The small molecule below binds the protein below.
Small molecule (SMILES): CC(=O)N[C@H]1[C@H](O[C@H]2[C@H](O)[C@@H](NC(C)=O)CO[C@@H]2CO)O[C@H](CO)[C@@H](O)[C@@H]1O

Binding-site contacts:
Ligand atom O5 contacts residue ASN1074 of chain 1.C at 2.3 Å (h-bond).
Ligand atom C6 contacts residue ALA706 of chain 1.C at 4.2 Å (hydrophobic).
Ligand atom C5 contacts residue ASN1074 of chain 1.C at 3.6 Å.
Ligand atom C4 contacts residue ASN1074 of chain 1.C at 4.2 Å.
Ligand atom C1 contacts residue ASN1074 of chain 1.C at 1.4 Å.
Ligand atom C8 contacts residue LYS1073 of chain 1.C at 4.3 Å.
Ligand atom C8 contacts residue GLU1072 of chain 1.C at 3.3 Å.
Ligand atom C3 contacts residue ASN1074 of chain 1.C at 3.8 Å.
Ligand atom N2 contacts residue ASN1074 of chain 1.C at 2.9 Å (h-bond).
Ligand atom O4 contacts residue ALA706 of chain 1.C at 4.5 Å.
Ligand atom C7 contacts residue ASN1074 of chain 1.C at 3.6 Å.
Ligand atom O7 contacts residue ASN1074 of chain 1.C at 3.8 Å.
Ligand atom C5 contacts residue ALA706 of chain 1.C at 4.0 Å (hydrophobic).
Ligand atom C2 contacts residue ASN1074 of chain 1.C at 2.5 Å.
Ligand atom C8 contacts residue ASN1074 of chain 1.C at 4.1 Å.

Sequence of chain 1.C:
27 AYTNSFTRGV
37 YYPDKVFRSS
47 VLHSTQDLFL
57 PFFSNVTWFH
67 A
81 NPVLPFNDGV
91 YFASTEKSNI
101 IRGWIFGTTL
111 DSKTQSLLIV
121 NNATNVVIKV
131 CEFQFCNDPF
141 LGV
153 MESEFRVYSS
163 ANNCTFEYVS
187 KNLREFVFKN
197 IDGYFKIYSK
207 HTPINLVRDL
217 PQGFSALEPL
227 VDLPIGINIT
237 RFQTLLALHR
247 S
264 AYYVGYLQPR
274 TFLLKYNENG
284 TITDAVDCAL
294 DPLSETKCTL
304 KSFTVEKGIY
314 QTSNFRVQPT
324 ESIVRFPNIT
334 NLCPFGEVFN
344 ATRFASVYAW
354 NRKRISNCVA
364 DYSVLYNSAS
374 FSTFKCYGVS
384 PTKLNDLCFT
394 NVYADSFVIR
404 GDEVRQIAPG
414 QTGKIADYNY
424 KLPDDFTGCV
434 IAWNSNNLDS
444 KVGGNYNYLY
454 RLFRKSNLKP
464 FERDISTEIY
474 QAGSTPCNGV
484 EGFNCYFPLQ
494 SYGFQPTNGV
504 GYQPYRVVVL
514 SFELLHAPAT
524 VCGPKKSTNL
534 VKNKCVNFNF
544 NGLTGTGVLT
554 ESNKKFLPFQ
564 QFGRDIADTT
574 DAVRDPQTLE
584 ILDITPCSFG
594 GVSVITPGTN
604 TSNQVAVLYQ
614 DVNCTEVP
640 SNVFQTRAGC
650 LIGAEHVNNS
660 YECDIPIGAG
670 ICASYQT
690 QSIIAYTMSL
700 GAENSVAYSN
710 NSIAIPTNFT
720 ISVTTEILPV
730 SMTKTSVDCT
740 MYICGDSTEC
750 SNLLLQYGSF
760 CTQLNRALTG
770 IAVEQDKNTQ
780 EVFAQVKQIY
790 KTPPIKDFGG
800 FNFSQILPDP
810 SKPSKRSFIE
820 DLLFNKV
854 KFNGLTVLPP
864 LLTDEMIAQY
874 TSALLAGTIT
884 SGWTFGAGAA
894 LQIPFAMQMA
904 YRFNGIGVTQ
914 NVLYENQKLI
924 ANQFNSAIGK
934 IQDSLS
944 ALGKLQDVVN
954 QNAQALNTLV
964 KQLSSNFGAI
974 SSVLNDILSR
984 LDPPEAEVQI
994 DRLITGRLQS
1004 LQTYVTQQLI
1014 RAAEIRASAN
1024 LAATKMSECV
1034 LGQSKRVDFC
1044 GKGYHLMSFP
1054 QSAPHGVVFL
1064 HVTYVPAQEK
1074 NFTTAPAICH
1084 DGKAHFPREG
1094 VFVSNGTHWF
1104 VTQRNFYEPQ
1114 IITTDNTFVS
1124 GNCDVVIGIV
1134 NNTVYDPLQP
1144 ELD